A small-molecule ligand and the protein it binds are described below.
Small molecule (SMILES): CC(=O)N[C@H]1[C@H](O[C@H]2[C@H](O)[C@@H](NC(C)=O)CO[C@@H]2CO)O[C@H](CO)[C@@H](O)[C@@H]1O

Sequence of chain 1.B:
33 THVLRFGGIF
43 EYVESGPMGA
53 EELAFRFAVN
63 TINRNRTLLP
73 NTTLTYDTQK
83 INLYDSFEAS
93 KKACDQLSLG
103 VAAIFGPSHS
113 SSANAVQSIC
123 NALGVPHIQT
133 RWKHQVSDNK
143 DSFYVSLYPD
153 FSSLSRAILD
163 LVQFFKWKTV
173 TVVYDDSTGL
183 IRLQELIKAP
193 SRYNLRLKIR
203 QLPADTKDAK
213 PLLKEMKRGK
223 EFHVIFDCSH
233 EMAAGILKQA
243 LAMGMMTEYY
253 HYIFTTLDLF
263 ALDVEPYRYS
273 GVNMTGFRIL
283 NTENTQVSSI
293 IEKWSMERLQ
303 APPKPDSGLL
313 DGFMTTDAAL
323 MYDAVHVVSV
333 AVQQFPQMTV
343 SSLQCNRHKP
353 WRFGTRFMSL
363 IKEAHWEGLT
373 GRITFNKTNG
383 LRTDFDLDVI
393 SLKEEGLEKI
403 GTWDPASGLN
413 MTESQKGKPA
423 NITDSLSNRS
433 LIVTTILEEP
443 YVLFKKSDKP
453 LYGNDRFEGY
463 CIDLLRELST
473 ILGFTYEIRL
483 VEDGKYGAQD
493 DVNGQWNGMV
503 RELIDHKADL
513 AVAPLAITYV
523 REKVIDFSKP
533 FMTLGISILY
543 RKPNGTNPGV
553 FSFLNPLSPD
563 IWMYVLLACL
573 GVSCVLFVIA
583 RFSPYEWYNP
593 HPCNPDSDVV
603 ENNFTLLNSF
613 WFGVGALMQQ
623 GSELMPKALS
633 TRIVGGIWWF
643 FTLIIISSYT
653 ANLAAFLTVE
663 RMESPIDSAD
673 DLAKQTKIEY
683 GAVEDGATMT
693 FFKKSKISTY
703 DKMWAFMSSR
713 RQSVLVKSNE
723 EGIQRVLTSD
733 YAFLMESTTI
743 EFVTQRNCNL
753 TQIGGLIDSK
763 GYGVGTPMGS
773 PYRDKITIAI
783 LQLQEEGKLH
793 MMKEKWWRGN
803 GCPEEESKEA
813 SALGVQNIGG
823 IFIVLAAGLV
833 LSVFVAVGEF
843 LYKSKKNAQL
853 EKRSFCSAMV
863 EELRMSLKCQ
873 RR

Binding-site contacts:
Ligand atom C2 contacts residue ASN751 of chain 1.B at 2.2 Å.
Ligand atom O6 contacts residue ASN751 of chain 1.B at 4.1 Å.
Ligand atom O6 contacts residue NAG2 of chain 1.P at 4.5 Å.
Ligand atom C6 contacts residue NAG2 of chain 1.P at 3.8 Å.
Ligand atom C4 contacts residue ASN751 of chain 1.B at 3.6 Å.
Ligand atom O4 contacts residue NAG1 of chain 1.P at 3.7 Å.
Ligand atom C6 contacts residue ARG543 of chain 1.B at 3.5 Å.
Ligand atom C5 contacts residue ASN751 of chain 1.B at 3.4 Å.
Ligand atom C6 contacts residue NAG1 of chain 1.P at 3.3 Å.
Ligand atom C6 contacts residue ASN751 of chain 1.B at 4.3 Å.
Ligand atom N2 contacts residue ASN751 of chain 1.B at 3.5 Å (h-bond).
Ligand atom C1 contacts residue NAG1 of chain 1.P at 3.8 Å.
Ligand atom C1 contacts residue ASN751 of chain 1.B at 1.4 Å.
Ligand atom O3 contacts residue ASN751 of chain 1.B at 2.4 Å (h-bond).
Ligand atom C7 contacts residue ASN751 of chain 1.B at 4.5 Å.
Ligand atom C5 contacts residue NAG1 of chain 1.P at 3.5 Å.
Ligand atom C5 contacts residue ARG543 of chain 1.B at 3.8 Å.
Ligand atom O5 contacts residue ARG543 of chain 1.B at 3.5 Å (salt-bridge).
Ligand atom O6 contacts residue ARG543 of chain 1.B at 3.9 Å.
Ligand atom O5 contacts residue ASN751 of chain 1.B at 2.1 Å (h-bond).
Ligand atom C1 contacts residue ARG543 of chain 1.B at 4.5 Å.
Ligand atom C4 contacts residue NAG1 of chain 1.P at 4.3 Å.
Ligand atom O5 contacts residue NAG1 of chain 1.P at 3.9 Å.
Ligand atom C3 contacts residue ASN751 of chain 1.B at 2.7 Å.